Sequence of chain 1.E:
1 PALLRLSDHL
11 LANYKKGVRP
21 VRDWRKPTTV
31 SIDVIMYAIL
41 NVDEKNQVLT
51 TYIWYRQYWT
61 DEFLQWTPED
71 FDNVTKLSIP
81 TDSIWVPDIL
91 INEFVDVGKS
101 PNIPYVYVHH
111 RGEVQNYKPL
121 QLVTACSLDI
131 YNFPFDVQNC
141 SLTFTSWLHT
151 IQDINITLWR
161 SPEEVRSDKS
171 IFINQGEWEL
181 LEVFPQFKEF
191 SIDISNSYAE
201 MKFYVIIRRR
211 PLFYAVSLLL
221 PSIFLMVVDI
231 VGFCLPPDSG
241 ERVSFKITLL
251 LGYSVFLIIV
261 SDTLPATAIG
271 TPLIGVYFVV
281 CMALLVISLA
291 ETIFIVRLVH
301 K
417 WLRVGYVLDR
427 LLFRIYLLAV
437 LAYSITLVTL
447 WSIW

Sequence of chain 1.D:
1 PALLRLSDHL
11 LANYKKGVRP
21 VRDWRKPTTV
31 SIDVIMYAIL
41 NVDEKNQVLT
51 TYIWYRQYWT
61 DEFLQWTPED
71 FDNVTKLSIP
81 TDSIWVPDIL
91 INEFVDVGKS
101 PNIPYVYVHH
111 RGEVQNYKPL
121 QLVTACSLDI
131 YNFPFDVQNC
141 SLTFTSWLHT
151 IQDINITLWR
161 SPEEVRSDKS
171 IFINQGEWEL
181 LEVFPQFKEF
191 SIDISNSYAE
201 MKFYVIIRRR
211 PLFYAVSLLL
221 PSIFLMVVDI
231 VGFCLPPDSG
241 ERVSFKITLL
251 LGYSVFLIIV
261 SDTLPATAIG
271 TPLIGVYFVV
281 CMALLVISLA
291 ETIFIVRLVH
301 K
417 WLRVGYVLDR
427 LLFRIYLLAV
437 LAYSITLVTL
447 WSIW

Binding-site contacts:
Ligand atom CD2 contacts residue TRP54 of chain 1.D at 4.0 Å (hydrophobic).
Ligand atom CZ3 contacts residue TYR55 of chain 1.D at 3.5 Å (hydrophobic).
Ligand atom CE2 contacts residue TRP54 of chain 1.D at 4.0 Å (hydrophobic).
Ligand atom NZ contacts residue THR145 of chain 1.E at 3.4 Å.
Ligand atom NE1 contacts residue ARG56 of chain 1.D at 3.5 Å (salt-bridge).
Ligand atom CZ3 contacts residue TRP54 of chain 1.D at 3.5 Å (hydrophobic).
Ligand atom OH contacts residue ARG56 of chain 1.D at 4.3 Å.
Ligand atom NZ contacts residue SER146 of chain 1.E at 3.3 Å (h-bond).
Ligand atom OH contacts residue LYS118 of chain 1.D at 3.7 Å.
Ligand atom OH contacts residue TRP147 of chain 1.E at 3.6 Å.
Ligand atom CD1 contacts residue TYR198 of chain 1.E at 3.5 Å (hydrophobic).
Ligand atom CG contacts residue TYR117 of chain 1.D at 4.0 Å (hydrophobic).
Ligand atom CB contacts residue TRP147 of chain 1.E at 3.4 Å (hydrophobic).
Ligand atom CB contacts residue TYR198 of chain 1.E at 3.8 Å (hydrophobic).
Ligand atom CD1 contacts residue TYR117 of chain 1.D at 4.3 Å (hydrophobic).
Ligand atom CH2 contacts residue ILE35 of chain 1.D at 4.3 Å (hydrophobic).
Ligand atom CZ2 contacts residue TRP54 of chain 1.D at 4.2 Å (hydrophobic).
Ligand atom NZ contacts residue TRP147 of chain 1.E at 4.2 Å.
Ligand atom OH contacts residue TRP54 of chain 1.D at 3.2 Å.
Ligand atom CH2 contacts residue TRP54 of chain 1.D at 3.6 Å (hydrophobic).
Ligand atom CE3 contacts residue TYR117 of chain 1.D at 3.8 Å (hydrophobic).
Ligand atom CD2 contacts residue TYR117 of chain 1.D at 3.8 Å (hydrophobic).
Ligand atom NE1 contacts residue ILE192 of chain 1.E at 3.4 Å.
Ligand atom CZ2 contacts residue ILE35 of chain 1.D at 4.2 Å (hydrophobic).
Ligand atom CE2 contacts residue ARG56 of chain 1.D at 3.6 Å.
Ligand atom NZ contacts residue TYR198 of chain 1.E at 3.4 Å.
Ligand atom CA contacts residue TYR198 of chain 1.E at 3.9 Å (hydrophobic).
Ligand atom CZ2 contacts residue ARG56 of chain 1.D at 3.2 Å.
Ligand atom CD1 contacts residue ILE192 of chain 1.E at 4.0 Å (hydrophobic).
Ligand atom CA contacts residue TRP147 of chain 1.E at 4.3 Å (hydrophobic).
Ligand atom CB contacts residue TYR117 of chain 1.D at 4.3 Å (hydrophobic).
Ligand atom CE3 contacts residue TRP147 of chain 1.E at 3.8 Å (hydrophobic).
Ligand atom CG contacts residue TYR198 of chain 1.E at 4.3 Å (hydrophobic).
Ligand atom CZ3 contacts residue TRP147 of chain 1.E at 4.2 Å (hydrophobic).
Ligand atom OH contacts residue TYR55 of chain 1.D at 2.4 Å (h-bond).
Ligand atom CE2 contacts residue TYR117 of chain 1.D at 4.2 Å (hydrophobic).
Ligand atom NE1 contacts residue TYR198 of chain 1.E at 4.3 Å.
Ligand atom CH2 contacts residue TYR55 of chain 1.D at 3.8 Å (hydrophobic).
Ligand atom CH2 contacts residue ARG56 of chain 1.D at 4.2 Å.
Ligand atom CE3 contacts residue TRP54 of chain 1.D at 4.1 Å (hydrophobic).

This protein binds this small molecule.
Small molecule (SMILES): NCCc1c[nH]c2ccc(O)cc12